Binding-site contacts:
Ligand atom C8 contacts residue ASN19 of chain 1.T at 4.3 Å.
Ligand atom C7 contacts residue ASN19 of chain 1.T at 3.6 Å.
Ligand atom O7 contacts residue ASN19 of chain 1.T at 4.1 Å.
Ligand atom C5 contacts residue ASN19 of chain 1.T at 3.8 Å.
Ligand atom O5 contacts residue ASN19 of chain 1.T at 2.8 Å (h-bond).
Ligand atom C2 contacts residue ASN19 of chain 1.T at 3.0 Å.
Ligand atom C3 contacts residue ASN19 of chain 1.T at 4.1 Å.
Ligand atom N2 contacts residue ASN19 of chain 1.T at 3.1 Å (h-bond).
Ligand atom C1 contacts residue ASN19 of chain 1.T at 1.7 Å.

Sequence of chain 1.T:
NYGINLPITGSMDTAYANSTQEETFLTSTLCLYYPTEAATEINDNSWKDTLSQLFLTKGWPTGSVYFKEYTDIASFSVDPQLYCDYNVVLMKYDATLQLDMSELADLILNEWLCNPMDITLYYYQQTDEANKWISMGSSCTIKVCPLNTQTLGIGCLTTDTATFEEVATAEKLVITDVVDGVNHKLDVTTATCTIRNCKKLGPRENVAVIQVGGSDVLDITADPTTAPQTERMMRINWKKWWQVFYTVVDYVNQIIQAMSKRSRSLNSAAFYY

A protein and the small-molecule ligand that binds it are described below.
Small molecule (SMILES): CC(=O)N[C@H]1[C@H](O[C@H]2[C@H](O)[C@@H](NC(C)=O)CO[C@@H]2CO)O[C@H](CO)[C@@H](O)[C@@H]1O